Sequence of chain 2.C:
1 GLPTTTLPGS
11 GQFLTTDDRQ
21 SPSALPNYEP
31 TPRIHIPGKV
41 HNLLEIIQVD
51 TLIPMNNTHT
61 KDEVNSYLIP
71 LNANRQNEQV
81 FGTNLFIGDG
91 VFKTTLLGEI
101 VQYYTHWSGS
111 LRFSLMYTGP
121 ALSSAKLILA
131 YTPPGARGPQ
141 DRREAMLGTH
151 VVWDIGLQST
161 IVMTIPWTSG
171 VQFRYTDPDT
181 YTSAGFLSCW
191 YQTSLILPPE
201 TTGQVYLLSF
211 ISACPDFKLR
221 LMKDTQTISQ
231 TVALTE

A protein and the small-molecule ligand that binds it are described below.
Small molecule (SMILES): Cc1cc(CCCOc2c(C)cc(-c3noc(C(F)(F)F)n3)cc2C)on1

Binding-site contacts:
Ligand atom O1A contacts residue PRO174 of chain 1.A at 3.5 Å.
Ligand atom C2A contacts residue PHE186 of chain 1.A at 3.5 Å (hydrophobic).
Ligand atom F1 contacts residue MET224 of chain 1.A at 3.6 Å.
Ligand atom CM2 contacts residue ILE104 of chain 1.A at 3.6 Å (hydrophobic).
Ligand atom CM2 contacts residue TYR128 of chain 1.A at 3.4 Å (hydrophobic).
Ligand atom C3C contacts residue TYR128 of chain 1.A at 3.3 Å (hydrophobic).
Ligand atom CM4 contacts residue ALA150 of chain 1.A at 3.6 Å (hydrophobic).
Ligand atom N3A contacts residue TYR152 of chain 1.A at 3.8 Å.
Ligand atom N3A contacts residue PHE186 of chain 1.A at 3.4 Å.
Ligand atom C4 contacts residue TYR197 of chain 1.A at 3.4 Å (hydrophobic).
Ligand atom C1C contacts residue TYR197 of chain 1.A at 3.5 Å (hydrophobic).
Ligand atom F1 contacts residue PHE186 of chain 1.A at 3.8 Å.
Ligand atom CM3 contacts residue ASN219 of chain 1.A at 3.8 Å.
Ligand atom C5B contacts residue TYR152 of chain 1.A at 3.5 Å (hydrophobic).
Ligand atom C3B contacts residue MET224 of chain 1.A at 3.6 Å (hydrophobic).
Ligand atom F3 contacts residue PRO174 of chain 1.A at 2.9 Å.
Ligand atom C2C contacts residue ILE104 of chain 1.A at 3.8 Å (hydrophobic).
Ligand atom CM4 contacts residue VAL176 of chain 1.A at 3.8 Å (hydrophobic).
Ligand atom C2C contacts residue TYR128 of chain 1.A at 3.2 Å (hydrophobic).
Ligand atom C2A contacts residue TYR152 of chain 1.A at 3.7 Å (hydrophobic).
Ligand atom CM6 contacts residue LEU25 of chain 1.C at 3.8 Å (hydrophobic).
Ligand atom O1 contacts residue MET221 of chain 1.A at 3.7 Å.
Ligand atom C2B contacts residue ILE104 of chain 1.A at 3.8 Å (hydrophobic).
Ligand atom F3 contacts residue ALA150 of chain 1.A at 2.7 Å.
Ligand atom F3 contacts residue VAL176 of chain 1.A at 3.6 Å.
Ligand atom C3A contacts residue PHE186 of chain 1.A at 3.7 Å (hydrophobic).
Ligand atom F2 contacts residue VAL176 of chain 1.A at 2.7 Å.
Ligand atom F3 contacts residue TYR152 of chain 1.A at 3.6 Å.
Ligand atom C1C contacts residue TYR128 of chain 1.A at 3.5 Å (hydrophobic).
Ligand atom CM6 contacts residue VAL188 of chain 1.A at 3.8 Å (hydrophobic).
Ligand atom C6B contacts residue TYR152 of chain 1.A at 3.6 Å (hydrophobic).
Ligand atom F3 contacts residue SER175 of chain 1.A at 2.8 Å.
Ligand atom N1A contacts residue ALA24 of chain 1.C at 3.2 Å.
Ligand atom N1A contacts residue PRO174 of chain 1.A at 3.5 Å.
Ligand atom CM6 contacts residue TYR152 of chain 1.A at 3.4 Å (hydrophobic).
Ligand atom C3 contacts residue LEU106 of chain 1.A at 3.8 Å (hydrophobic).
Ligand atom F3 contacts residue MET151 of chain 1.A at 3.7 Å.
Ligand atom F1 contacts residue ALA150 of chain 1.A at 3.8 Å.
Ligand atom CM2 contacts residue MET224 of chain 1.A at 3.5 Å (hydrophobic).
Ligand atom O1A contacts residue ALA24 of chain 1.C at 3.3 Å.

Sequence of chain 1.C:
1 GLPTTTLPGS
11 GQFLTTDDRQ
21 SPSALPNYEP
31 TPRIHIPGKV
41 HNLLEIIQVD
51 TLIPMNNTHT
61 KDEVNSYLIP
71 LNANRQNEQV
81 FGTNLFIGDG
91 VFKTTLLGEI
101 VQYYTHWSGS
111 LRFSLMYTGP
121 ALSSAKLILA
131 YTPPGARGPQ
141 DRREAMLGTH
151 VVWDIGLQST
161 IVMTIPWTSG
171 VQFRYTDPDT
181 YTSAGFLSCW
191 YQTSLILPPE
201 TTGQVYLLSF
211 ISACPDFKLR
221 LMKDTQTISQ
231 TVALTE

Sequence of chain 1.A:
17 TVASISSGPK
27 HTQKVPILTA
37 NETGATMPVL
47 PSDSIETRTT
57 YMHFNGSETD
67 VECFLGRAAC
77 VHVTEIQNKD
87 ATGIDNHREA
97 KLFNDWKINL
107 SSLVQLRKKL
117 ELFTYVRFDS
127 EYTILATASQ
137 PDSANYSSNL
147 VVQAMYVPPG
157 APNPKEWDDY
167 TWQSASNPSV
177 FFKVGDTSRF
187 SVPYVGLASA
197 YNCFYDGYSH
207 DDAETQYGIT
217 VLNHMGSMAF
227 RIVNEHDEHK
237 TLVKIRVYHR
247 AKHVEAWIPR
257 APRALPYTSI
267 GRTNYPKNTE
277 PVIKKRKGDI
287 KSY